Binding-site contacts:
Ligand atom C4 contacts residue TRP433 of chain 1.A at 3.8 Å (hydrophobic).
Ligand atom O2 contacts residue HIS129 of chain 1.A at 3.1 Å (h-bond).
Ligand atom O5 contacts residue TYR318 of chain 1.A at 3.2 Å (h-bond).
Ligand atom O4 contacts residue GLU432 of chain 1.A at 2.6 Å (salt-bridge).
Ligand atom C4 contacts residue TRP425 of chain 1.A at 4.0 Å (hydrophobic).
Ligand atom O2 contacts residue ASN173 of chain 1.A at 2.8 Å (h-bond).
Ligand atom O5 contacts residue GLU383 of chain 1.A at 3.1 Å (salt-bridge).
Ligand atom C6 contacts residue GLU432 of chain 1.A at 3.5 Å.
Ligand atom C4 contacts residue GLU432 of chain 1.A at 3.6 Å.
Ligand atom O1 contacts residue TYR318 of chain 1.A at 3.6 Å.
Ligand atom C2 contacts residue GLU383 of chain 1.A at 3.1 Å.
Ligand atom O4 contacts residue TRP425 of chain 1.A at 3.2 Å (h-bond).
Ligand atom O4 contacts residue GLN26 of chain 1.A at 3.1 Å (h-bond).
Ligand atom C5 contacts residue TRP425 of chain 1.A at 3.9 Å (hydrophobic).
Ligand atom O2 contacts residue ASN316 of chain 1.A at 3.5 Å (h-bond).
Ligand atom O3 contacts residue HIS129 of chain 1.A at 2.9 Å (h-bond).
Ligand atom C3 contacts residue TRP425 of chain 1.A at 3.8 Å (hydrophobic).
Ligand atom C2 contacts residue TRP130 of chain 1.A at 3.9 Å (hydrophobic).
Ligand atom C6 contacts residue PHE441 of chain 1.A at 3.8 Å (hydrophobic).
Ligand atom C3 contacts residue GLN26 of chain 1.A at 3.7 Å.
Ligand atom C3 contacts residue GLU383 of chain 1.A at 3.3 Å.
Ligand atom C3 contacts residue HIS129 of chain 1.A at 3.8 Å.
Ligand atom O4 contacts residue TRP433 of chain 1.A at 3.7 Å.
Ligand atom O1 contacts residue GLU383 of chain 1.A at 3.0 Å (salt-bridge).
Ligand atom C1 contacts residue ASN316 of chain 1.A at 3.9 Å.
Ligand atom O3 contacts residue GLN26 of chain 1.A at 2.6 Å (h-bond).
Ligand atom O6 contacts residue TRP355 of chain 1.A at 3.5 Å.
Ligand atom C5 contacts residue GLU383 of chain 1.A at 3.4 Å.
Ligand atom C1 contacts residue GLU383 of chain 1.A at 2.5 Å.
Ligand atom C6 contacts residue TYR318 of chain 1.A at 3.7 Å (hydrophobic).
Ligand atom O1 contacts residue ASN316 of chain 1.A at 3.2 Å (h-bond).
Ligand atom C5 contacts residue TYR318 of chain 1.A at 3.2 Å (hydrophobic).
Ligand atom C2 contacts residue HIS129 of chain 1.A at 3.9 Å.
Ligand atom C2 contacts residue ASN173 of chain 1.A at 4.0 Å.
Ligand atom O2 contacts residue GLU383 of chain 1.A at 2.6 Å (salt-bridge).
Ligand atom O3 contacts residue TRP425 of chain 1.A at 3.8 Å.
Ligand atom C1 contacts residue TYR318 of chain 1.A at 3.7 Å (hydrophobic).
Ligand atom C3 contacts residue TRP433 of chain 1.A at 3.9 Å (hydrophobic).
Ligand atom O3 contacts residue TRP433 of chain 1.A at 3.0 Å (h-bond).
Ligand atom O6 contacts residue GLU432 of chain 1.A at 2.7 Å (salt-bridge).

Sequence of chain 1.A:
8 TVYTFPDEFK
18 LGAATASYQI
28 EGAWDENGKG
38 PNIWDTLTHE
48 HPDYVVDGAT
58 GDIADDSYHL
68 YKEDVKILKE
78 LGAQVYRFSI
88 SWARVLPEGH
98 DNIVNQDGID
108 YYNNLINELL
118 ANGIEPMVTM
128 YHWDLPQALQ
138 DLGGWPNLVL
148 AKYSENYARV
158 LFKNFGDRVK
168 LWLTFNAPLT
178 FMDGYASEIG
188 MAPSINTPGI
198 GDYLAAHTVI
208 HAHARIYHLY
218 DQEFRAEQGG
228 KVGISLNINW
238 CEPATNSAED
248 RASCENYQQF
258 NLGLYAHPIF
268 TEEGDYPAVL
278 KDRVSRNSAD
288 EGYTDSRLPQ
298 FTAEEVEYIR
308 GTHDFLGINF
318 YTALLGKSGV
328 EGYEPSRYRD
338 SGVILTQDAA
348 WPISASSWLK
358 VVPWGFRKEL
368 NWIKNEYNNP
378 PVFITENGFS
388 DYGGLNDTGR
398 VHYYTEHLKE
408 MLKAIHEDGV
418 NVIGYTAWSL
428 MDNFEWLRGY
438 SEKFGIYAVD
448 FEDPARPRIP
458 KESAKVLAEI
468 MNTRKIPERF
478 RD

A small-molecule ligand and the protein it binds are described below.
Small molecule (SMILES): OC[C@H]1O[C@@H](O)[C@H](O)[C@@H](O)[C@@H]1O